Sequence of chain 1.G:
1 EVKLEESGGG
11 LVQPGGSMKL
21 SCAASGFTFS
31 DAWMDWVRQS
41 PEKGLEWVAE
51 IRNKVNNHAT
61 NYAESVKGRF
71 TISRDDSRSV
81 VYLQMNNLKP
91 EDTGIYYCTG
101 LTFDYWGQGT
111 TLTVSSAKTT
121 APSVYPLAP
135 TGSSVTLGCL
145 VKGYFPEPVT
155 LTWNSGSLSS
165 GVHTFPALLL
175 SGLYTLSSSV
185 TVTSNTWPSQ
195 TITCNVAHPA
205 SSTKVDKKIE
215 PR

Sequence of chain 1.H:
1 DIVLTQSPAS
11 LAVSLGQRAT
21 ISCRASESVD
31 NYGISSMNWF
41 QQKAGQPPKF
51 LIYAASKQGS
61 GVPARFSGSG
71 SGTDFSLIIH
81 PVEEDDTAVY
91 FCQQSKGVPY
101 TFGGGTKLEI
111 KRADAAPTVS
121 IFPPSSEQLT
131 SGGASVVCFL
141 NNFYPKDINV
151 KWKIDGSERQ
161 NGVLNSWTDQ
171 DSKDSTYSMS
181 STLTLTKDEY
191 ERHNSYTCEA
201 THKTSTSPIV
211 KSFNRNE

Binding-site contacts:
Ligand atom O contacts residue ALA32 of chain 1.G at 3.7 Å.
Ligand atom CG2 contacts residue PHE50 of chain 1.H at 3.4 Å (hydrophobic).
Ligand atom CZ contacts residue TRP33 of chain 1.G at 3.8 Å (hydrophobic).
Ligand atom OG1 contacts residue LEU101 of chain 1.G at 3.3 Å (h-bond).
Ligand atom O contacts residue SER95 of chain 1.H at 2.6 Å (h-bond).
Ligand atom CB contacts residue ASP104 of chain 1.G at 3.7 Å.
Ligand atom CG contacts residue TYR100 of chain 1.H at 3.5 Å (hydrophobic).
Ligand atom O contacts residue LEU101 of chain 1.G at 3.4 Å.
Ligand atom CA contacts residue SER95 of chain 1.H at 3.5 Å.
Ligand atom CA contacts residue ASP104 of chain 1.G at 3.8 Å.
Ligand atom CB contacts residue ASN38 of chain 1.H at 3.4 Å.
Ligand atom CA contacts residue ASN38 of chain 1.H at 3.4 Å.
Ligand atom C contacts residue ASP31 of chain 1.G at 3.7 Å.
Ligand atom O contacts residue ASN38 of chain 1.H at 2.9 Å (h-bond).
Ligand atom C contacts residue ASN38 of chain 1.H at 3.5 Å.
Ligand atom CA contacts residue ASP104 of chain 1.G at 3.7 Å.
Ligand atom CG contacts residue TRP33 of chain 1.G at 3.7 Å (hydrophobic).
Ligand atom N contacts residue ASP104 of chain 1.G at 2.8 Å (salt-bridge).
Ligand atom CB contacts residue TYR53 of chain 1.H at 3.7 Å (hydrophobic).
Ligand atom N contacts residue TRP33 of chain 1.G at 3.8 Å.
Ligand atom CA contacts residue THR102 of chain 1.G at 3.5 Å.
Ligand atom N contacts residue ASP104 of chain 1.G at 3.0 Å (salt-bridge).
Ligand atom CA contacts residue ASP31 of chain 1.G at 3.1 Å.
Ligand atom O contacts residue TRP33 of chain 1.G at 3.0 Å (h-bond).
Ligand atom OG1 contacts residue PHE103 of chain 1.G at 2.8 Å (h-bond).
Ligand atom CA contacts residue LEU101 of chain 1.G at 3.4 Å (hydrophobic).
Ligand atom CG contacts residue TYR32 of chain 1.H at 3.7 Å (hydrophobic).
Ligand atom CB contacts residue SER95 of chain 1.H at 3.4 Å.
Ligand atom CD contacts residue TYR100 of chain 1.H at 3.6 Å (hydrophobic).
Ligand atom O contacts residue THR102 of chain 1.G at 2.7 Å (h-bond).
Ligand atom CB contacts residue ASP104 of chain 1.G at 3.3 Å.
Ligand atom CG2 contacts residue ASP104 of chain 1.G at 3.2 Å.
Ligand atom CG contacts residue TRP33 of chain 1.G at 3.5 Å (hydrophobic).
Ligand atom C contacts residue ASP104 of chain 1.G at 3.6 Å.
Ligand atom C contacts residue TRP33 of chain 1.G at 3.8 Å (hydrophobic).
Ligand atom OG1 contacts residue ASP104 of chain 1.G at 2.6 Å (salt-bridge).
Ligand atom O contacts residue LEU101 of chain 1.G at 3.5 Å.
Ligand atom CA contacts residue ASP104 of chain 1.G at 3.4 Å.
Ligand atom CD2 contacts residue TYR53 of chain 1.H at 3.6 Å (hydrophobic).
Ligand atom O contacts residue TYR53 of chain 1.H at 3.2 Å.

The protein below binds the small molecule below.
Small molecule (SMILES): CC[C@H](C)[C@H](NC(=O)[C@@H]1CCCN1C(=O)CNC(=O)[C@@H](NC(=O)[C@H](CC(C)C)NC(=O)CNC(=O)[C@H](CCCN=C(N)N)NC(=O)CNC(=O)CNC(=O)[C@@H]1C[C@@H](O)CN1C(=O)[C@@H]1CCCN1C(=O)CNC(=O)[C@@H]1C[C@@H](O)CN1)[C@@H](C)O)C(=O)NCC(=O)N1CCC[C@H]1C=O